The small molecule below binds the protein below.
Small molecule (SMILES): Nc1ncnc2c1ncn2[C@H]1C[C@H](O)[C@@H](COP(=O)(O)O)O1

Sequence of chain 1.P:
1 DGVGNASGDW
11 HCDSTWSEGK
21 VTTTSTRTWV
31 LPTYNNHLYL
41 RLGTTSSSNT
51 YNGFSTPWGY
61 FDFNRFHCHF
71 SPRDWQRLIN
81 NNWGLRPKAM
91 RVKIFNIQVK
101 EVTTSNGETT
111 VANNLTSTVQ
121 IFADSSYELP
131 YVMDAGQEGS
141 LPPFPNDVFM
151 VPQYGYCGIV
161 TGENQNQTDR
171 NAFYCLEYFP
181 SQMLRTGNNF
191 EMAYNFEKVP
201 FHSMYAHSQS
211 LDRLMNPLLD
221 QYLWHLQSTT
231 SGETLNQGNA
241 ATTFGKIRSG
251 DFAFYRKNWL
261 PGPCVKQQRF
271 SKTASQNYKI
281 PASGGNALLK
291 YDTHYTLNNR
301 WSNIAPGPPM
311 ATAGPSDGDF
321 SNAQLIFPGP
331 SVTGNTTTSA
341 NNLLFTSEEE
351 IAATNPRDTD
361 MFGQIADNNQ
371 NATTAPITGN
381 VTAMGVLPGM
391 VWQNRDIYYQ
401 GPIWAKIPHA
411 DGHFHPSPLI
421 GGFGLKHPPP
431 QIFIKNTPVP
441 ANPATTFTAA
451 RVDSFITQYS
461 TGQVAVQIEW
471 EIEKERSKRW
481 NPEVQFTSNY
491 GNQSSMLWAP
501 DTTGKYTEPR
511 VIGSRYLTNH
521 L

Binding-site contacts:
Ligand atom C6 contacts residue SER417 of chain 1.P at 4.5 Å.
Ligand atom O3P contacts residue PRO200 of chain 1.P at 3.9 Å.
Ligand atom C5 contacts residue PRO200 of chain 1.P at 3.8 Å (hydrophobic).
Ligand atom C6 contacts residue PRO416 of chain 1.P at 3.0 Å (hydrophobic).
Ligand atom N3 contacts residue PRO416 of chain 1.P at 4.1 Å.
Ligand atom N6 contacts residue VAL199 of chain 1.P at 4.5 Å.
Ligand atom C2 contacts residue PRO416 of chain 1.P at 3.9 Å (hydrophobic).
Ligand atom C4 contacts residue PRO200 of chain 1.P at 4.1 Å (hydrophobic).
Ligand atom C6 contacts residue VAL199 of chain 1.P at 4.3 Å (hydrophobic).
Ligand atom N7 contacts residue PRO200 of chain 1.P at 4.0 Å.
Ligand atom N9 contacts residue PRO416 of chain 1.P at 4.2 Å.
Ligand atom C6 contacts residue GLY424 of chain 1.P at 4.5 Å.
Ligand atom N7 contacts residue ASN394 of chain 1.P at 4.3 Å.
Ligand atom N9 contacts residue PRO200 of chain 1.P at 4.4 Å.
Ligand atom C1' contacts residue PRO416 of chain 1.P at 4.5 Å (hydrophobic).
Ligand atom N1 contacts residue PRO200 of chain 1.P at 4.1 Å.
Ligand atom C2 contacts residue VAL199 of chain 1.P at 4.2 Å (hydrophobic).
Ligand atom N6 contacts residue PRO416 of chain 1.P at 3.1 Å (h-bond).
Ligand atom N7 contacts residue HIS415 of chain 1.P at 3.8 Å.
Ligand atom N6 contacts residue PRO200 of chain 1.P at 4.4 Å.
Ligand atom C2 contacts residue PRO200 of chain 1.P at 4.1 Å (hydrophobic).
Ligand atom N1 contacts residue GLY424 of chain 1.P at 3.5 Å (h-bond).
Ligand atom C8 contacts residue HIS415 of chain 1.P at 3.6 Å.
Ligand atom O3P contacts residue LYS198 of chain 1.P at 4.5 Å.
Ligand atom N7 contacts residue PRO416 of chain 1.P at 4.4 Å.
Ligand atom C2' contacts residue HIS415 of chain 1.P at 3.9 Å.
Ligand atom C8 contacts residue PRO200 of chain 1.P at 4.4 Å (hydrophobic).
Ligand atom N6 contacts residue GLY424 of chain 1.P at 3.8 Å.
Ligand atom C4 contacts residue PRO416 of chain 1.P at 4.0 Å (hydrophobic).
Ligand atom P contacts residue PRO200 of chain 1.P at 4.5 Å.
Ligand atom O1P contacts residue PRO200 of chain 1.P at 4.1 Å.
Ligand atom N6 contacts residue SER417 of chain 1.P at 3.8 Å.
Ligand atom C2 contacts residue GLY424 of chain 1.P at 4.1 Å.
Ligand atom C5 contacts residue PRO416 of chain 1.P at 3.6 Å (hydrophobic).
Ligand atom C6 contacts residue PRO200 of chain 1.P at 4.0 Å (hydrophobic).
Ligand atom N3 contacts residue PRO200 of chain 1.P at 4.2 Å.
Ligand atom N1 contacts residue VAL199 of chain 1.P at 3.7 Å.
Ligand atom N7 contacts residue SER417 of chain 1.P at 4.4 Å.
Ligand atom N1 contacts residue PRO416 of chain 1.P at 3.2 Å (h-bond).